Sequence of chain 1.A:
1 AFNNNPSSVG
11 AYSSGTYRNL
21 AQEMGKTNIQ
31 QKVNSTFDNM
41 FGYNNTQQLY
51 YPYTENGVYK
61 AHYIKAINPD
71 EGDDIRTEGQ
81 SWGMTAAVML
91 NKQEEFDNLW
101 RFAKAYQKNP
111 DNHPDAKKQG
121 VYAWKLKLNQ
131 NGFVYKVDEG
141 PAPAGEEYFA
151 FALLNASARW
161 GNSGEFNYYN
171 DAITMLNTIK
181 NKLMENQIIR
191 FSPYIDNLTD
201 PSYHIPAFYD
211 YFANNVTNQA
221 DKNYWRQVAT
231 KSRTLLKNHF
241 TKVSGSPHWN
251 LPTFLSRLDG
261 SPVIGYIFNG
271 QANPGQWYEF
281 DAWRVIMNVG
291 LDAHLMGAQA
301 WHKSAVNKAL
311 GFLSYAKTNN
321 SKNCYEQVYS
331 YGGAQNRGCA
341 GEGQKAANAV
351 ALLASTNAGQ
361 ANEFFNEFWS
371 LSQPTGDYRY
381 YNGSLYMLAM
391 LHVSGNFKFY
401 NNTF

A small-molecule ligand and the protein it binds are described below.
Small molecule (SMILES): O[C@@H]1[C@@H](O)[C@H](O[C@@H]2CO[C@@H](O[C@@H]3CO[C@@H](O[C@@H]4CO[C@@H](O[C@@H]5CO[C@@H](O)[C@H](O)[C@H]5O)[C@H](O)[C@H]4O)[C@H](O)[C@H]3O)[C@H](O)[C@H]2O)OC[C@H]1O

Binding-site contacts:
Ligand atom C5 contacts residue ASN357 of chain 1.A at 2.9 Å.
Ligand atom C3 contacts residue TYR331 of chain 1.A at 3.6 Å (hydrophobic).
Ligand atom O2 contacts residue TYR315 of chain 1.A at 4.0 Å.
Ligand atom O2 contacts residue LYS308 of chain 1.A at 2.7 Å (salt-bridge).
Ligand atom C2 contacts residue GLY311 of chain 1.A at 3.6 Å.
Ligand atom C1 contacts residue TRP249 of chain 1.A at 3.8 Å (hydrophobic).
Ligand atom C2 contacts residue THR356 of chain 1.A at 3.8 Å.
Ligand atom O3 contacts residue PHE312 of chain 1.A at 3.7 Å.
Ligand atom C3 contacts residue GLY332 of chain 1.A at 4.0 Å.
Ligand atom O5 contacts residue THR356 of chain 1.A at 3.5 Å (h-bond).
Ligand atom O3 contacts residue ASN250 of chain 1.A at 3.0 Å (h-bond).
Ligand atom O5 contacts residue ASN357 of chain 1.A at 3.4 Å (h-bond).
Ligand atom C5 contacts residue PHE312 of chain 1.A at 4.0 Å (hydrophobic).
Ligand atom C2 contacts residue PHE312 of chain 1.A at 3.5 Å (hydrophobic).
Ligand atom O3 contacts residue GLY332 of chain 1.A at 3.2 Å.
Ligand atom C3 contacts residue GLY311 of chain 1.A at 4.0 Å.
Ligand atom O4 contacts residue TYR315 of chain 1.A at 4.0 Å.
Ligand atom C5 contacts residue TRP249 of chain 1.A at 3.6 Å (hydrophobic).
Ligand atom O2 contacts residue PHE312 of chain 1.A at 3.6 Å.
Ligand atom C2 contacts residue LYS308 of chain 1.A at 3.7 Å.
Ligand atom C3 contacts residue ASN250 of chain 1.A at 3.6 Å.
Ligand atom O2 contacts residue TRP249 of chain 1.A at 4.0 Å.
Ligand atom O2 contacts residue ASN357 of chain 1.A at 3.6 Å (h-bond).
Ligand atom C1 contacts residue THR356 of chain 1.A at 3.6 Å.
Ligand atom C5 contacts residue TYR315 of chain 1.A at 3.8 Å (hydrophobic).
Ligand atom C4 contacts residue TRP249 of chain 1.A at 3.9 Å (hydrophobic).
Ligand atom C5 contacts residue ASN307 of chain 1.A at 3.7 Å.
Ligand atom O5 contacts residue TRP249 of chain 1.A at 3.4 Å.
Ligand atom O3 contacts residue TYR331 of chain 1.A at 3.2 Å (h-bond).
Ligand atom O4 contacts residue GLY311 of chain 1.A at 3.3 Å.
Ligand atom O3 contacts residue GLY333 of chain 1.A at 3.5 Å (h-bond).
Ligand atom O2 contacts residue GLY311 of chain 1.A at 4.0 Å.
Ligand atom C2 contacts residue GLY332 of chain 1.A at 3.8 Å.
Ligand atom O2 contacts residue GLY332 of chain 1.A at 2.8 Å (h-bond).
Ligand atom O1 contacts residue THR356 of chain 1.A at 3.1 Å (h-bond).
Ligand atom C3 contacts residue TRP249 of chain 1.A at 3.9 Å (hydrophobic).
Ligand atom C2 contacts residue ASN307 of chain 1.A at 4.0 Å.
Ligand atom C5 contacts residue LYS308 of chain 1.A at 4.1 Å.
Ligand atom O2 contacts residue ASN250 of chain 1.A at 3.4 Å (h-bond).
Ligand atom C3 contacts residue TYR315 of chain 1.A at 3.7 Å (hydrophobic).